Binding-site contacts:
Ligand atom O5 contacts residue SER85 of chain 1.B at 3.9 Å.
Ligand atom C4 contacts residue TRP89 of chain 1.B at 3.5 Å (hydrophobic).
Ligand atom C9 contacts residue TRP89 of chain 1.B at 4.2 Å (hydrophobic).
Ligand atom O5 contacts residue ARG84 of chain 1.B at 3.5 Å (salt-bridge).
Ligand atom O5 contacts residue SER83 of chain 1.B at 2.8 Å (h-bond).
Ligand atom C4 contacts residue SER85 of chain 1.B at 3.5 Å.
Ligand atom C9 contacts residue SER83 of chain 1.B at 2.5 Å.
Ligand atom C10 contacts residue SER83 of chain 1.B at 4.2 Å.
Ligand atom C9 contacts residue SER85 of chain 1.B at 4.3 Å.
Ligand atom O6 contacts residue ARG84 of chain 1.B at 3.8 Å.
Ligand atom C4 contacts residue ASN88 of chain 1.B at 4.2 Å.
Ligand atom C9 contacts residue ARG84 of chain 1.B at 4.3 Å.
Ligand atom C14 contacts residue ARG84 of chain 1.B at 4.4 Å.
Ligand atom C13 contacts residue ARG84 of chain 1.B at 3.7 Å.
Ligand atom C10 contacts residue ARG84 of chain 1.B at 3.9 Å.
Ligand atom C4 contacts residue SER83 of chain 1.B at 2.8 Å.

Sequence of chain 1.B:
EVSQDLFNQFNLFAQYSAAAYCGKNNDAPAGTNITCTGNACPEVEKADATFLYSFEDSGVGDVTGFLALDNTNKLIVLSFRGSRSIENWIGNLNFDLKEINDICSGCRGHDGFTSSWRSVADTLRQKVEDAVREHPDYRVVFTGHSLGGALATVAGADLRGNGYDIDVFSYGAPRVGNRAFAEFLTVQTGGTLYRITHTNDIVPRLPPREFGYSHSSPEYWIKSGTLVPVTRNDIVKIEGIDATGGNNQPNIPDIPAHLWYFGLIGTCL

The small molecule below binds the protein below.
Small molecule (SMILES): CCOC(=O)CC(C)=O